Binding-site contacts:
Ligand atom C2 contacts residue ASN315 of chain 38.B at 2.5 Å.
Ligand atom C4 contacts residue ASN315 of chain 38.B at 4.3 Å.
Ligand atom C1 contacts residue ASN315 of chain 38.B at 1.4 Å.
Ligand atom C6 contacts residue ASN315 of chain 38.B at 4.5 Å.
Ligand atom C3 contacts residue ASN315 of chain 38.B at 3.8 Å.
Ligand atom O7 contacts residue ASN315 of chain 38.B at 4.2 Å.
Ligand atom O5 contacts residue VAL314 of chain 38.B at 3.8 Å.
Ligand atom C5 contacts residue ASN315 of chain 38.B at 3.7 Å.
Ligand atom C7 contacts residue ASN315 of chain 38.B at 3.3 Å.
Ligand atom C1 contacts residue VAL314 of chain 38.B at 4.4 Å (hydrophobic).
Ligand atom N2 contacts residue ASN315 of chain 38.B at 2.8 Å (h-bond).
Ligand atom O5 contacts residue THR313 of chain 38.B at 4.3 Å.
Ligand atom C6 contacts residue THR313 of chain 38.B at 4.5 Å.
Ligand atom C8 contacts residue ASN315 of chain 38.B at 3.5 Å.
Ligand atom C8 contacts residue ILE281 of chain 38.B at 4.5 Å (hydrophobic).
Ligand atom O5 contacts residue ASN315 of chain 38.B at 2.4 Å (h-bond).

A protein and the small-molecule ligand that binds it are described below.
Small molecule (SMILES): CC(=O)N[C@@H]1[C@@H](O)[C@H](O)[C@@H](CO)O[C@H]1O

Sequence of chain 38.B:
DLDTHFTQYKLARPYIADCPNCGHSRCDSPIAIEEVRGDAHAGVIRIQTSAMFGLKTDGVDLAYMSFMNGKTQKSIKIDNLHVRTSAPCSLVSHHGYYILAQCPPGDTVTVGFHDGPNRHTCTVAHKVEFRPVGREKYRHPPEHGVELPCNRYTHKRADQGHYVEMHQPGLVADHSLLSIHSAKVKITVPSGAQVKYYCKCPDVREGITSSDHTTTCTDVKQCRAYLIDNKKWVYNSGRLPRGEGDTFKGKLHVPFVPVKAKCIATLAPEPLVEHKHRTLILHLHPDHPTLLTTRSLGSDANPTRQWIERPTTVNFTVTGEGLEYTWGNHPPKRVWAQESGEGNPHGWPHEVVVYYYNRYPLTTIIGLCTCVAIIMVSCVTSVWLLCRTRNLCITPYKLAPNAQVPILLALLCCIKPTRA